Sequence of chain 1.A:
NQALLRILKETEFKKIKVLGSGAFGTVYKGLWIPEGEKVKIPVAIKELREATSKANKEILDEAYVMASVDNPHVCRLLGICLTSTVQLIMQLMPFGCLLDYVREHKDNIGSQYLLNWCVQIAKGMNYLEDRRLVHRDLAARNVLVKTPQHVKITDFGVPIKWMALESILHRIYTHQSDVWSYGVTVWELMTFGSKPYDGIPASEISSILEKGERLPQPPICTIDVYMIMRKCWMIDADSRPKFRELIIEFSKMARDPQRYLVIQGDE

Binding-site contacts:
Ligand atom CBF contacts residue PHE167 of chain 1.A at 3.6 Å (hydrophobic).
Ligand atom CBC contacts residue THR165 of chain 1.A at 3.4 Å.
Ligand atom CBL contacts residue CYS108 of chain 1.A at 1.8 Å (hydrophobic).
Ligand atom CBK contacts residue CYS108 of chain 1.A at 2.7 Å (hydrophobic).
Ligand atom CAV contacts residue EDO1 of chain 1.D at 3.4 Å.
Ligand atom NAE contacts residue EDO1 of chain 1.D at 2.9 Å (h-bond).
Ligand atom CBD contacts residue LEU88 of chain 1.A at 3.5 Å (hydrophobic).
Ligand atom OBO contacts residue THR165 of chain 1.A at 3.3 Å (h-bond).
Ligand atom CBB contacts residue MET77 of chain 1.A at 3.6 Å (hydrophobic).
Ligand atom CAU contacts residue EDO1 of chain 1.D at 3.2 Å.
Ligand atom CBE contacts residue CYS86 of chain 1.A at 3.2 Å (hydrophobic).
Ligand atom CAS contacts residue MET101 of chain 1.A at 3.6 Å (hydrophobic).
Ligand atom OBM contacts residue GLY30 of chain 1.A at 3.6 Å.
Ligand atom C2 contacts residue MET104 of chain 1.A at 3.6 Å (hydrophobic).
Ligand atom OBO contacts residue ASP166 of chain 1.A at 2.9 Å (salt-bridge).
Ligand atom C2 contacts residue ALA54 of chain 1.A at 3.2 Å (hydrophobic).
Ligand atom CBI contacts residue SER31 of chain 1.A at 3.5 Å.
Ligand atom CBK contacts residue ASP111 of chain 1.A at 3.3 Å.
Ligand atom OBN contacts residue MET101 of chain 1.A at 3.6 Å (h-bond).
Ligand atom CBE contacts residue ARG87 of chain 1.A at 3.6 Å.
Ligand atom CAR contacts residue LYS56 of chain 1.A at 3.6 Å.
Ligand atom CAZ contacts residue MET101 of chain 1.A at 3.6 Å (hydrophobic).
Ligand atom OBM contacts residue EDO1 of chain 1.D at 3.3 Å (h-bond).
Ligand atom CBK contacts residue EDO1 of chain 1.D at 3.6 Å.
Ligand atom N1 contacts residue MET101 of chain 1.A at 3.2 Å.
Ligand atom C2 contacts residue GLN102 of chain 1.A at 3.5 Å.
Ligand atom OBQ contacts residue CYS108 of chain 1.A at 3.6 Å.
Ligand atom N1 contacts residue LEU155 of chain 1.A at 3.5 Å.
Ligand atom CBA contacts residue MET77 of chain 1.A at 3.6 Å (hydrophobic).
Ligand atom CBE contacts residue LEU88 of chain 1.A at 3.4 Å (hydrophobic).
Ligand atom C6 contacts residue LEU155 of chain 1.A at 3.6 Å (hydrophobic).
Ligand atom CAS contacts residue VAL37 of chain 1.A at 3.6 Å (hydrophobic).
Ligand atom CAY contacts residue LYS56 of chain 1.A at 3.6 Å.
Ligand atom OBQ contacts residue ARG152 of chain 1.A at 3.6 Å.
Ligand atom CBJ contacts residue CYS108 of chain 1.A at 3.4 Å (hydrophobic).
Ligand atom CBF contacts residue CYS86 of chain 1.A at 3.4 Å (hydrophobic).
Ligand atom CAP contacts residue THR165 of chain 1.A at 3.6 Å.
Ligand atom N1 contacts residue ALA54 of chain 1.A at 3.4 Å.
Ligand atom N3 contacts residue MET104 of chain 1.A at 2.9 Å (h-bond).
Ligand atom NAC contacts residue MET104 of chain 1.A at 3.1 Å (h-bond).

This small molecule binds to this protein.
Small molecule (SMILES): CCC(=O)Nc1cc(-c2c[nH]c3ncnc(Nc4ccc(CN5C(=O)c6ccccc6C5=O)cc4)c23)ccc1OCCO